Sequence of chain 42.B:
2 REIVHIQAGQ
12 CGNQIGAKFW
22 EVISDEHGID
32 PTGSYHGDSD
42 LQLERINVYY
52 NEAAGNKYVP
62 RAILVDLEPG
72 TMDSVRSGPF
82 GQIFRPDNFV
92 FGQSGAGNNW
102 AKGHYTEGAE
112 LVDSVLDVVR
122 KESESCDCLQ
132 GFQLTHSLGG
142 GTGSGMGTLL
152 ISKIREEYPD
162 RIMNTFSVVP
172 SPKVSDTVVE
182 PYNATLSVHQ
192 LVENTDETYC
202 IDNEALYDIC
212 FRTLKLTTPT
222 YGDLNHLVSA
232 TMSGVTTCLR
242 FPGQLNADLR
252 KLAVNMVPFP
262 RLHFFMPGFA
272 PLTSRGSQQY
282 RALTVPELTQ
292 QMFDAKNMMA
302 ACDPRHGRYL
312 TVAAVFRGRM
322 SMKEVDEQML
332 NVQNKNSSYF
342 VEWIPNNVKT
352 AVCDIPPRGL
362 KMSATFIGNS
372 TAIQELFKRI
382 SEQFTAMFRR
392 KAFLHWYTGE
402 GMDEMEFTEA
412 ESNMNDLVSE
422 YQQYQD

Sequence of chain 43.A:
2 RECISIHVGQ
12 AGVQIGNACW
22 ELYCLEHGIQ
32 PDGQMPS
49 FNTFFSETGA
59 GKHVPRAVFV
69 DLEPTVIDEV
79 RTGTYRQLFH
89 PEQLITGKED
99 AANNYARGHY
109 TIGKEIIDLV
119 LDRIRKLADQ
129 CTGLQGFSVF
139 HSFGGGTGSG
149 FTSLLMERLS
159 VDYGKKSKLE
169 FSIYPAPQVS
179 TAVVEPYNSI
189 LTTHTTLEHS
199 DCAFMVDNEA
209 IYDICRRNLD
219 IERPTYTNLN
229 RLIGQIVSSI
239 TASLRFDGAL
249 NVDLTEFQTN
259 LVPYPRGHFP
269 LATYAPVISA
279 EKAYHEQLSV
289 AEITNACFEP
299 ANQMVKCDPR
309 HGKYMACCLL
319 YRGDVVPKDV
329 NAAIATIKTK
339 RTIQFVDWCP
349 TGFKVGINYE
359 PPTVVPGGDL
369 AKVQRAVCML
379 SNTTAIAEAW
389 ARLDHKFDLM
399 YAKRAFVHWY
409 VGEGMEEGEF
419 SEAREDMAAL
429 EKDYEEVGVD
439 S

Binding-site contacts:
Ligand atom C2 contacts residue ASN204 of chain 42.B at 3.4 Å.
Ligand atom O1A contacts residue GLN11 of chain 42.B at 3.1 Å.
Ligand atom O2G contacts residue GLY142 of chain 42.B at 3.0 Å (h-bond).
Ligand atom N3 contacts residue ASN204 of chain 42.B at 3.0 Å (h-bond).
Ligand atom N1 contacts residue TYR222 of chain 42.B at 3.2 Å.
Ligand atom O3' contacts residue GLU181 of chain 42.B at 3.3 Å (salt-bridge).
Ligand atom C4' contacts residue SER138 of chain 42.B at 3.2 Å.
Ligand atom O1G contacts residue THR143 of chain 42.B at 3.4 Å.
Ligand atom O2A contacts residue CYS12 of chain 42.B at 3.3 Å (h-bond).
Ligand atom O2' contacts residue ASN329 of chain 43.A at 0.6 Å (h-bond).
Ligand atom O6 contacts residue ASN226 of chain 42.B at 3.1 Å (h-bond).
Ligand atom O3G contacts residue MG1 of chain 42.F at 2.5 Å.
Ligand atom N2 contacts residue ASN226 of chain 42.B at 2.9 Å (h-bond).
Ligand atom O2B contacts residue GLY144 of chain 42.B at 2.7 Å (h-bond).
Ligand atom O2B contacts residue GLY10 of chain 42.B at 3.2 Å.
Ligand atom C3A contacts residue LEU248 of chain 43.A at 3.2 Å (hydrophobic).
Ligand atom O3B contacts residue GLY142 of chain 42.B at 3.5 Å (h-bond).
Ligand atom O1B contacts residue GLN11 of chain 42.B at 3.2 Å (h-bond).
Ligand atom N1 contacts residue ASN226 of chain 42.B at 2.7 Å (h-bond).
Ligand atom PB contacts residue LEU248 of chain 43.A at 2.9 Å.
Ligand atom PG contacts residue LEU248 of chain 43.A at 3.1 Å.
Ligand atom C2' contacts residue ASN329 of chain 43.A at 1.8 Å.
Ligand atom O3B contacts residue THR143 of chain 42.B at 3.1 Å (h-bond).
Ligand atom C1' contacts residue ASN329 of chain 43.A at 3.1 Å.
Ligand atom O3B contacts residue LEU248 of chain 43.A at 3.2 Å.
Ligand atom O4' contacts residue SER138 of chain 42.B at 3.3 Å (h-bond).
Ligand atom N7 contacts residue PRO325 of chain 43.A at 3.2 Å.
Ligand atom O2G contacts residue ASN99 of chain 42.B at 2.9 Å (h-bond).
Ligand atom C3' contacts residue ASN329 of chain 43.A at 2.4 Å.
Ligand atom C8 contacts residue PRO325 of chain 43.A at 3.0 Å (hydrophobic).
Ligand atom O3' contacts residue ASN329 of chain 43.A at 2.9 Å (h-bond).
Ligand atom O6 contacts residue GLN15 of chain 42.B at 2.5 Å (h-bond).
Ligand atom PB contacts residue THR143 of chain 42.B at 3.3 Å.
Ligand atom O1G contacts residue ALA97 of chain 42.B at 3.0 Å (h-bond).
Ligand atom O2B contacts residue THR143 of chain 42.B at 2.7 Å (h-bond).
Ligand atom N2 contacts residue ASN204 of chain 42.B at 2.6 Å (h-bond).
Ligand atom C6 contacts residue ASN226 of chain 42.B at 3.3 Å.
Ligand atom O3G contacts residue LEU248 of chain 43.A at 2.0 Å.
Ligand atom O1B contacts residue LEU248 of chain 43.A at 1.8 Å.
Ligand atom O1B contacts residue MG1 of chain 42.F at 2.4 Å.

The small molecule below binds the protein below.
Small molecule (SMILES): Nc1nc2c(ncn2[C@@H]2O[C@H](CO[P](=O)(O)C[P](=O)(O)OP(=O)(O)O)[C@@H](O)[C@H]2O)c(=O)[nH]1